Sequence of chain 1.A:
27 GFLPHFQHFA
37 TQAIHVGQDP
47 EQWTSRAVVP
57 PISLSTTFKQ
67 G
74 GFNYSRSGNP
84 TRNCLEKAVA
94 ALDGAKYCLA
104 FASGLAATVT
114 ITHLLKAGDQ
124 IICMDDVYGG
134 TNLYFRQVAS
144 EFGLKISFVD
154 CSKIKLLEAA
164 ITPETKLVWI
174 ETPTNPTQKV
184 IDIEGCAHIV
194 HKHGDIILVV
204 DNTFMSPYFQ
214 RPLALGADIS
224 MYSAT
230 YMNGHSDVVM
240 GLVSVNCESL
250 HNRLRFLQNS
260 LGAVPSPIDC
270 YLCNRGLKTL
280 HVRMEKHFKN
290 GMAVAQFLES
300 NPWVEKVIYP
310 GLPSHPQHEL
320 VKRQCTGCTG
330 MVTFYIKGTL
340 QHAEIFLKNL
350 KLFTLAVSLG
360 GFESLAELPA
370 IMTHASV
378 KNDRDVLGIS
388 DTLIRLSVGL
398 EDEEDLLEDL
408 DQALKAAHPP

A protein and the small-molecule ligand that binds it are described below.
Small molecule (SMILES): CSCC[C@H](N)C(=O)O

Binding-site contacts:
Ligand atom CE contacts residue VAL356 of chain 1.A at 4.1 Å (hydrophobic).
Ligand atom CA contacts residue LLP229 of chain 1.A at 4.2 Å.
Ligand atom CE contacts residue ASN76 of chain 1.B at 3.5 Å.
Ligand atom CA contacts residue SER357 of chain 1.A at 3.7 Å.
Ligand atom N contacts residue TYR77 of chain 1.B at 4.2 Å.
Ligand atom CG contacts residue VAL356 of chain 1.A at 4.2 Å (hydrophobic).
Ligand atom N contacts residue SER357 of chain 1.A at 4.5 Å.
Ligand atom O contacts residue SER357 of chain 1.A at 2.9 Å (h-bond).
Ligand atom CG contacts residue ARG79 of chain 1.B at 4.4 Å.
Ligand atom OXT contacts residue THR372 of chain 1.A at 4.2 Å.
Ligand atom CG contacts residue TYR77 of chain 1.B at 3.4 Å (hydrophobic).
Ligand atom OXT contacts residue LEU358 of chain 1.A at 4.3 Å.
Ligand atom OXT contacts residue ARG392 of chain 1.A at 3.2 Å (salt-bridge).
Ligand atom C contacts residue ARG392 of chain 1.A at 3.7 Å.
Ligand atom C contacts residue ASN178 of chain 1.A at 4.4 Å.
Ligand atom N contacts residue TYR131 of chain 1.A at 3.1 Å (h-bond).
Ligand atom CE contacts residue THR372 of chain 1.A at 4.1 Å.
Ligand atom CA contacts residue TYR131 of chain 1.A at 3.9 Å (hydrophobic).
Ligand atom C contacts residue THR372 of chain 1.A at 4.2 Å.
Ligand atom OXT contacts residue TYR131 of chain 1.A at 3.5 Å.
Ligand atom OXT contacts residue ASN178 of chain 1.A at 3.4 Å (h-bond).
Ligand atom N contacts residue LLP229 of chain 1.A at 2.8 Å.
Ligand atom CE contacts residue MET371 of chain 1.A at 4.1 Å (hydrophobic).
Ligand atom C contacts residue LEU358 of chain 1.A at 4.4 Å (hydrophobic).
Ligand atom C contacts residue TYR131 of chain 1.A at 4.2 Å (hydrophobic).
Ligand atom CB contacts residue TYR131 of chain 1.A at 3.5 Å (hydrophobic).
Ligand atom CB contacts residue VAL356 of chain 1.A at 4.5 Å (hydrophobic).
Ligand atom O contacts residue LEU358 of chain 1.A at 4.2 Å.
Ligand atom CB contacts residue THR372 of chain 1.A at 4.2 Å.
Ligand atom CG contacts residue TYR131 of chain 1.A at 3.9 Å (hydrophobic).
Ligand atom C contacts residue SER357 of chain 1.A at 3.6 Å.
Ligand atom O contacts residue THR372 of chain 1.A at 4.1 Å.
Ligand atom SD contacts residue ASN76 of chain 1.B at 4.3 Å.
Ligand atom O contacts residue ARG392 of chain 1.A at 2.7 Å (salt-bridge).
Ligand atom O contacts residue VAL356 of chain 1.A at 3.9 Å.
Ligand atom CA contacts residue TYR77 of chain 1.B at 4.5 Å (hydrophobic).
Ligand atom CA contacts residue VAL356 of chain 1.A at 4.5 Å (hydrophobic).
Ligand atom SD contacts residue TYR77 of chain 1.B at 4.0 Å.

Sequence of chain 1.B:
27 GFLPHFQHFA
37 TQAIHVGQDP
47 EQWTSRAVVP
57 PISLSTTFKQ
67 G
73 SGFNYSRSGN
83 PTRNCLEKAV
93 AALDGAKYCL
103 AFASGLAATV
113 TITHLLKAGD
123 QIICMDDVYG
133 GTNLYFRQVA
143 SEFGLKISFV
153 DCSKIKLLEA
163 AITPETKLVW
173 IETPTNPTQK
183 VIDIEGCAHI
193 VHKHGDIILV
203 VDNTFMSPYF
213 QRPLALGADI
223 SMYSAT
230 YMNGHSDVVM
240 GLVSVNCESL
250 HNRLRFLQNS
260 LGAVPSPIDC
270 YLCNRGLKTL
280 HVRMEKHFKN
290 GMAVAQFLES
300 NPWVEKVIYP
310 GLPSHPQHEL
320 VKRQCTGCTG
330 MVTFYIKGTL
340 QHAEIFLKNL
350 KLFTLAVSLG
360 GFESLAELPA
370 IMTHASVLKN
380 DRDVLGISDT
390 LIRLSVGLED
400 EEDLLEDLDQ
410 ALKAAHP